Binding-site contacts:
Ligand atom C2 contacts residue ARG203 of chain 1.A at 4.1 Å.
Ligand atom C3 contacts residue PHE130 of chain 1.A at 4.3 Å (hydrophobic).
Ligand atom C4 contacts residue VAL139 of chain 1.A at 3.8 Å (hydrophobic).
Ligand atom BR8 contacts residue GLY189 of chain 1.A at 3.7 Å.
Ligand atom C5 contacts residue LEU133 of chain 1.A at 3.3 Å (hydrophobic).
Ligand atom O7 contacts residue VAL139 of chain 1.A at 4.4 Å.
Ligand atom C5 contacts residue ASN112 of chain 1.A at 3.6 Å.
Ligand atom C1 contacts residue VAL139 of chain 1.A at 3.8 Å (hydrophobic).
Ligand atom C6 contacts residue LEU133 of chain 1.A at 3.4 Å (hydrophobic).
Ligand atom C4 contacts residue ALA113 of chain 1.A at 3.6 Å (hydrophobic).
Ligand atom BR8 contacts residue LEU202 of chain 1.A at 3.5 Å.
Ligand atom C4 contacts residue ASN112 of chain 1.A at 3.7 Å.
Ligand atom C4 contacts residue GLU143 of chain 1.A at 3.6 Å.
Ligand atom C6 contacts residue LEU202 of chain 1.A at 4.4 Å (hydrophobic).
Ligand atom BR8 contacts residue ILE188 of chain 1.A at 3.9 Å.
Ligand atom C3 contacts residue LEU202 of chain 1.A at 4.0 Å (hydrophobic).
Ligand atom C6 contacts residue VAL139 of chain 1.A at 4.2 Å (hydrophobic).
Ligand atom C5 contacts residue VAL139 of chain 1.A at 4.0 Å (hydrophobic).
Ligand atom C2 contacts residue ILE188 of chain 1.A at 4.4 Å (hydrophobic).
Ligand atom O7 contacts residue HIS142 of chain 1.A at 3.0 Å.
Ligand atom C3 contacts residue VAL139 of chain 1.A at 3.8 Å (hydrophobic).
Ligand atom C2 contacts residue VAL139 of chain 1.A at 4.0 Å (hydrophobic).
Ligand atom C5 contacts residue ALA113 of chain 1.A at 3.8 Å (hydrophobic).
Ligand atom O7 contacts residue ARG203 of chain 1.A at 4.3 Å.
Ligand atom C1 contacts residue GLU143 of chain 1.A at 3.5 Å.
Ligand atom C6 contacts residue PHE130 of chain 1.A at 3.6 Å (hydrophobic).
Ligand atom C1 contacts residue HIS142 of chain 1.A at 4.4 Å.
Ligand atom O7 contacts residue GLU143 of chain 1.A at 2.5 Å (salt-bridge).
Ligand atom BR8 contacts residue VAL139 of chain 1.A at 4.0 Å.
Ligand atom BR8 contacts residue PHE130 of chain 1.A at 3.9 Å.

This small molecule binds to this protein.
Small molecule (SMILES): Oc1cccc(Br)c1

Sequence of chain 1.A:
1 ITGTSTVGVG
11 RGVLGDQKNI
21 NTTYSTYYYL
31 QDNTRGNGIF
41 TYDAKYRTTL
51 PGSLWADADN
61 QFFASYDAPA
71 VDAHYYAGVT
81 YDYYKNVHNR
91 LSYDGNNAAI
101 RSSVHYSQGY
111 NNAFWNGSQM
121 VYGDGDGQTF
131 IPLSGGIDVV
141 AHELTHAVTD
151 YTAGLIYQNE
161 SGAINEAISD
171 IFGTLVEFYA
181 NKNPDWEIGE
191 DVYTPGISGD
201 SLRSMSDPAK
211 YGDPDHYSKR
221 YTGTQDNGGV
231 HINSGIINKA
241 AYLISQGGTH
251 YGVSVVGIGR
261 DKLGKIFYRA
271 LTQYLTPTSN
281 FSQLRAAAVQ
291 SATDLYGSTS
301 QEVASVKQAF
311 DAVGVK